A small-molecule ligand and the protein it binds are described below.
Small molecule (SMILES): Nc1ncnc2c1ncn2[C@H]1C[C@@H]2O[P](=O)(O)OC[C@H]3O[C@@H](n4cnc5c(N)ncnc54)C[C@@H]3O[P](=O)(O)OC[C@H]3O[C@@H](n4cnc5c(N)ncnc54)C[C@@H]3O[P](=O)(O)OC[C@H]3O[C@@H](n4cnc5c(N)ncnc54)C[C@@H]3O[P](=O)(O)OC[C@H]2O1

Binding-site contacts:
Ligand atom N1 contacts residue TYR21 of chain 1.A at 2.6 Å (h-bond).
Ligand atom N7 contacts residue LYS17 of chain 1.B at 3.4 Å (salt-bridge).
Ligand atom N7 contacts residue LYS17 of chain 1.A at 3.4 Å (salt-bridge).
Ligand atom C2 contacts residue PHE96 of chain 1.A at 3.1 Å (hydrophobic).
Ligand atom C6 contacts residue TYR21 of chain 1.B at 2.7 Å (hydrophobic).
Ligand atom C8 contacts residue ARG15 of chain 1.B at 3.5 Å.
Ligand atom C2' contacts residue PHE170 of chain 1.B at 3.7 Å (hydrophobic).
Ligand atom C6 contacts residue PHE96 of chain 1.B at 3.3 Å (hydrophobic).
Ligand atom C2 contacts residue LEU136 of chain 1.B at 3.5 Å (hydrophobic).
Ligand atom C4 contacts residue PHE170 of chain 1.A at 3.6 Å (hydrophobic).
Ligand atom N6 contacts residue PHE96 of chain 1.B at 3.0 Å.
Ligand atom N1 contacts residue HIS98 of chain 1.A at 3.6 Å.
Ligand atom N6 contacts residue LYS17 of chain 1.B at 3.5 Å (salt-bridge).
Ligand atom C2 contacts residue SER167 of chain 1.A at 3.7 Å.
Ligand atom N7 contacts residue TRP16 of chain 1.B at 3.5 Å.
Ligand atom C6 contacts residue PHE96 of chain 1.A at 3.5 Å (hydrophobic).
Ligand atom N6 contacts residue TYR21 of chain 1.B at 2.5 Å (h-bond).
Ligand atom C4 contacts residue PHE170 of chain 1.B at 3.5 Å (hydrophobic).
Ligand atom C1' contacts residue PHE170 of chain 1.B at 3.5 Å (hydrophobic).
Ligand atom N1 contacts residue HIS134 of chain 1.B at 3.6 Å.
Ligand atom C8 contacts residue PHE170 of chain 1.B at 3.3 Å (hydrophobic).
Ligand atom N9 contacts residue PHE170 of chain 1.B at 3.2 Å.
Ligand atom N3 contacts residue LEU136 of chain 1.B at 3.3 Å.
Ligand atom OP1 contacts residue TRP16 of chain 1.B at 3.6 Å.
Ligand atom C2 contacts residue THR53 of chain 1.A at 3.3 Å.
Ligand atom N3 contacts residue PHE96 of chain 1.A at 3.4 Å.
Ligand atom N6 contacts residue LYS17 of chain 1.A at 3.2 Å (salt-bridge).
Ligand atom N6 contacts residue PRO31 of chain 1.B at 3.0 Å (h-bond).
Ligand atom N1 contacts residue PHE96 of chain 1.B at 3.1 Å.
Ligand atom N7 contacts residue TRP16 of chain 1.A at 3.7 Å.
Ligand atom C2 contacts residue TYR21 of chain 1.B at 3.6 Å (hydrophobic).
Ligand atom N1 contacts residue TYR21 of chain 1.B at 2.3 Å (h-bond).
Ligand atom N3 contacts residue PHE170 of chain 1.B at 3.4 Å.
Ligand atom N6 contacts residue HIS98 of chain 1.A at 3.4 Å.
Ligand atom N3 contacts residue PHE170 of chain 1.A at 3.4 Å.
Ligand atom N6 contacts residue TYR21 of chain 1.A at 2.6 Å (h-bond).
Ligand atom N1 contacts residue PHE96 of chain 1.A at 3.1 Å.
Ligand atom C2' contacts residue PHE170 of chain 1.A at 3.3 Å (hydrophobic).
Ligand atom N6 contacts residue PRO31 of chain 1.A at 3.1 Å (h-bond).
Ligand atom C6 contacts residue TYR21 of chain 1.A at 3.0 Å (hydrophobic).

Sequence of chain 1.B:
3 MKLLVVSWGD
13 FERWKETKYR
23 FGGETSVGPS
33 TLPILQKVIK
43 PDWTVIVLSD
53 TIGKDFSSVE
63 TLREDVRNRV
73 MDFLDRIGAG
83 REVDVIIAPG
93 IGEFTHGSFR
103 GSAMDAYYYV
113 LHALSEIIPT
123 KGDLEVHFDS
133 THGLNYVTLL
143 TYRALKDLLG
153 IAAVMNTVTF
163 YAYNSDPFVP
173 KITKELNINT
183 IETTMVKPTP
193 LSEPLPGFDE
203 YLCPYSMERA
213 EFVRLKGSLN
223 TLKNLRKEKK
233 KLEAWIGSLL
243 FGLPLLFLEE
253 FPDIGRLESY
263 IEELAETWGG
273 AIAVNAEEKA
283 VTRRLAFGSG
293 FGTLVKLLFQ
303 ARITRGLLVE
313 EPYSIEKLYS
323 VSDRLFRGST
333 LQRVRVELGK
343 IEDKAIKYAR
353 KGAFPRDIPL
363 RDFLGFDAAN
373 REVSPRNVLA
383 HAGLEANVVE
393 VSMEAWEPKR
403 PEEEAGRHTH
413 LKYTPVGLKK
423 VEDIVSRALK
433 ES

Sequence of chain 1.A:
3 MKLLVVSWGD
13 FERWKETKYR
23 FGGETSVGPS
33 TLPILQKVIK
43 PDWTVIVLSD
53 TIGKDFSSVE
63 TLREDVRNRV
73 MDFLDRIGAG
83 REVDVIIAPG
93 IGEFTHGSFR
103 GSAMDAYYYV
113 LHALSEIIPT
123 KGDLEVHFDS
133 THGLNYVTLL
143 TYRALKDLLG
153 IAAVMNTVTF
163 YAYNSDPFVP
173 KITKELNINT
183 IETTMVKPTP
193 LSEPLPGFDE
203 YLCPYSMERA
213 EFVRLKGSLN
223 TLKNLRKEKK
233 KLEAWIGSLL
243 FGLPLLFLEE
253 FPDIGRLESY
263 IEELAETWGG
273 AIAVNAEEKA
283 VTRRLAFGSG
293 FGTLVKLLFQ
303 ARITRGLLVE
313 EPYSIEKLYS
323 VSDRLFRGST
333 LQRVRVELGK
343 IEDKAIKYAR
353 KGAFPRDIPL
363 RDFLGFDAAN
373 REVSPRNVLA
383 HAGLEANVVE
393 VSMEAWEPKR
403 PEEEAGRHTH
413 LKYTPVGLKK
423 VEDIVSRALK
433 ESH